Sequence of chain 44.B:
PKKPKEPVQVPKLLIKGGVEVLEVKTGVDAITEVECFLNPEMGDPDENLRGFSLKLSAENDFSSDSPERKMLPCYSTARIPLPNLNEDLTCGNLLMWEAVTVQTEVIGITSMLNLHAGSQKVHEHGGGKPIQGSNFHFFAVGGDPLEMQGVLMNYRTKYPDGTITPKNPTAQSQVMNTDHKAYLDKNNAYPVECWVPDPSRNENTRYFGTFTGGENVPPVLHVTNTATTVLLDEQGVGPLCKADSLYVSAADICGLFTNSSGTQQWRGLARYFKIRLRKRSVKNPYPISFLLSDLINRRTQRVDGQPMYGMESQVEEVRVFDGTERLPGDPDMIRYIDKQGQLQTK

A small-molecule ligand and the protein it binds are described below.
Small molecule (SMILES): CC(=O)N[C@H]1[C@H]([C@H](O)[C@H](O)CO)O[C@@](O[C@H](CO)[C@@H](O)[C@@H]2O[C@@H](C(=O)O)C[C@H](O)[C@H]2NC(C)=O)(C(=O)O)C[C@@H]1O

Sequence of chain 44.A:
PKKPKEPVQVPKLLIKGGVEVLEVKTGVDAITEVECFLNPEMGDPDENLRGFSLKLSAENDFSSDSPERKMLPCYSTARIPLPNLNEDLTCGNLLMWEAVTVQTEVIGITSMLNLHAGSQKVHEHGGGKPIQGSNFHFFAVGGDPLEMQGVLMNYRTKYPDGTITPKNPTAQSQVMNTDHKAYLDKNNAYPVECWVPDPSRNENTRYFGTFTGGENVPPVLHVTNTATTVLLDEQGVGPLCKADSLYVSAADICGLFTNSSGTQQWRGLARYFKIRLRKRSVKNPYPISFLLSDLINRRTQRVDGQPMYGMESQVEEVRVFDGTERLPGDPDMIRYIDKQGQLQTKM

Sequence of chain 44.C:
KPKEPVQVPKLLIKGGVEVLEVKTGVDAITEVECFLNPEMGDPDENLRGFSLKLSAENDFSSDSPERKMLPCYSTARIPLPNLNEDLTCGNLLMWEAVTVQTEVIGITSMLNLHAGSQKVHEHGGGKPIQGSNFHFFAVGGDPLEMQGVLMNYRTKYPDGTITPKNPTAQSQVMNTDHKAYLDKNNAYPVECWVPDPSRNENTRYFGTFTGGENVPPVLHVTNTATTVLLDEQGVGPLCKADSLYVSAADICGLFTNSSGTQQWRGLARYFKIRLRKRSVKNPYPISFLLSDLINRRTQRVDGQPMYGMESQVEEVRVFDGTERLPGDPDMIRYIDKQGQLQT

Binding-site contacts:
Ligand atom C7 contacts residue GLN278 of chain 44.B at 3.8 Å.
Ligand atom C11 contacts residue LEU62 of chain 44.B at 4.1 Å (hydrophobic).
Ligand atom O1B contacts residue LYS68 of chain 44.B at 3.9 Å.
Ligand atom C11 contacts residue SER274 of chain 44.B at 4.0 Å.
Ligand atom C8 contacts residue GLN278 of chain 44.B at 3.6 Å.
Ligand atom C11 contacts residue PHE65 of chain 44.B at 3.8 Å (hydrophobic).
Ligand atom O1B contacts residue ASN272 of chain 44.B at 3.4 Å (h-bond).
Ligand atom C10 contacts residue GLN278 of chain 44.B at 4.0 Å.
Ligand atom C9 contacts residue LYS68 of chain 44.B at 3.8 Å.
Ligand atom O7 contacts residue LEU62 of chain 44.B at 3.8 Å.
Ligand atom O9 contacts residue LYS68 of chain 44.B at 2.9 Å (salt-bridge).
Ligand atom O8 contacts residue LYS68 of chain 44.B at 3.4 Å.
Ligand atom C11 contacts residue GLN278 of chain 44.B at 3.5 Å.
Ligand atom O9 contacts residue LEU67 of chain 44.B at 3.3 Å.
Ligand atom O9 contacts residue GLN278 of chain 44.B at 4.0 Å.
Ligand atom O8 contacts residue ASN272 of chain 44.B at 3.5 Å (h-bond).
Ligand atom C4 contacts residue ASN272 of chain 44.B at 4.1 Å.
Ligand atom C11 contacts residue HIS138 of chain 44.A at 3.5 Å.
Ligand atom N5 contacts residue ASN272 of chain 44.B at 3.2 Å (h-bond).
Ligand atom O10 contacts residue LEU62 of chain 44.B at 4.0 Å.
Ligand atom C1 contacts residue SER274 of chain 44.B at 3.7 Å.
Ligand atom C11 contacts residue PHE75 of chain 44.C at 2.3 Å (hydrophobic).
Ligand atom C5 contacts residue ASN272 of chain 44.B at 4.1 Å.
Ligand atom O10 contacts residue PHE75 of chain 44.C at 3.0 Å.
Ligand atom C10 contacts residue PHE75 of chain 44.C at 3.1 Å (hydrophobic).
Ligand atom O1A contacts residue LYS68 of chain 44.B at 2.9 Å.
Ligand atom C1 contacts residue LYS68 of chain 44.B at 3.7 Å.
Ligand atom O1B contacts residue THR276 of chain 44.B at 3.7 Å.
Ligand atom C6 contacts residue ASN272 of chain 44.B at 3.6 Å.
Ligand atom C10 contacts residue ASN272 of chain 44.B at 4.0 Å.
Ligand atom C9 contacts residue GLN278 of chain 44.B at 3.2 Å.
Ligand atom C9 contacts residue LEU67 of chain 44.B at 4.1 Å (hydrophobic).
Ligand atom O1B contacts residue SER274 of chain 44.B at 4.1 Å.
Ligand atom C11 contacts residue THR276 of chain 44.B at 3.3 Å.
Ligand atom C11 contacts residue ASN272 of chain 44.B at 3.6 Å.
Ligand atom N5 contacts residue GLN278 of chain 44.B at 3.9 Å.
Ligand atom O1A contacts residue SER274 of chain 44.B at 2.6 Å (h-bond).
Ligand atom O8 contacts residue GLN278 of chain 44.B at 3.5 Å (h-bond).
Ligand atom C11 contacts residue PHE270 of chain 44.B at 3.8 Å (hydrophobic).
Ligand atom C1 contacts residue ASN272 of chain 44.B at 3.8 Å.